Sequence of chain 1.J:
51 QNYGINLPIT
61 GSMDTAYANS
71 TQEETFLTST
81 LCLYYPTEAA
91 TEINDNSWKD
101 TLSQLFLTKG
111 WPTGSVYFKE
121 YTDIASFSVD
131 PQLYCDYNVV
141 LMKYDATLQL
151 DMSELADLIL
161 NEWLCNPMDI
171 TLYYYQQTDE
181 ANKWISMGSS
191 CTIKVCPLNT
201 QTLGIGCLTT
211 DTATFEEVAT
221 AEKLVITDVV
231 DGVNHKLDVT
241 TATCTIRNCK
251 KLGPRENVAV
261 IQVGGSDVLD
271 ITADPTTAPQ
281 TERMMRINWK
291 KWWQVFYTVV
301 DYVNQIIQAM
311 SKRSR

The small molecule below binds the protein below.
Small molecule (SMILES): CC(=O)N[C@@H]1[C@@H](O)[C@H](O)[C@@H](CO)O[C@H]1O

Binding-site contacts:
Ligand atom O5 contacts residue ASN69 of chain 1.J at 2.5 Å (h-bond).
Ligand atom O6 contacts residue ASN69 of chain 1.J at 4.2 Å.
Ligand atom C4 contacts residue ASN69 of chain 1.J at 4.2 Å.
Ligand atom C2 contacts residue ASN69 of chain 1.J at 2.5 Å.
Ligand atom C1 contacts residue ASN69 of chain 1.J at 1.5 Å.
Ligand atom O7 contacts residue ASN69 of chain 1.J at 3.0 Å.
Ligand atom C3 contacts residue ASN69 of chain 1.J at 3.8 Å.
Ligand atom C8 contacts residue ASN69 of chain 1.J at 4.3 Å.
Ligand atom C5 contacts residue ASN69 of chain 1.J at 3.7 Å.
Ligand atom N2 contacts residue ASN69 of chain 1.J at 2.9 Å (h-bond).
Ligand atom C7 contacts residue ASN69 of chain 1.J at 3.2 Å.